Sequence of chain 6.B:
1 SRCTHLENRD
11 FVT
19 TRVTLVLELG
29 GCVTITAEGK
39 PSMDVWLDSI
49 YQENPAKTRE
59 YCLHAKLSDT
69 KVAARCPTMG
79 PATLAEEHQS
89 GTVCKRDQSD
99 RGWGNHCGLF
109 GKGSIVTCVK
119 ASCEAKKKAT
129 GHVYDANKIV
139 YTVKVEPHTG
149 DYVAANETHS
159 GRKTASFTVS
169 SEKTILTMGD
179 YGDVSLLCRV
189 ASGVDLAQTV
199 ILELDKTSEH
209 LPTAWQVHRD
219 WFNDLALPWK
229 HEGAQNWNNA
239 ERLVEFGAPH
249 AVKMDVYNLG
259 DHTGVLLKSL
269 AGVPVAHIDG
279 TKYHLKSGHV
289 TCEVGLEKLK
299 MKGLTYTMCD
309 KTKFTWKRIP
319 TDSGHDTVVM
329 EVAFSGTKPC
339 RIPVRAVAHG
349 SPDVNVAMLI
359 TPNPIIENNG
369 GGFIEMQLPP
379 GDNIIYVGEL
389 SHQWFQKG

A protein and the small-molecule ligand that binds it are described below.
Small molecule (SMILES): CC(=O)N[C@@H]1[C@@H](O)[C@H](O)[C@@H](CO)O[C@H]1O

Binding-site contacts:
Ligand atom C6 contacts residue HIS104 of chain 6.B at 3.7 Å.
Ligand atom O7 contacts residue HIS104 of chain 6.B at 4.2 Å.
Ligand atom O5 contacts residue ASN154 of chain 58.B at 2.4 Å (h-bond).
Ligand atom C5 contacts residue HIS104 of chain 6.B at 3.3 Å.
Ligand atom C7 contacts residue GLU155 of chain 58.B at 4.1 Å.
Ligand atom N2 contacts residue ASN154 of chain 58.B at 2.9 Å (h-bond).
Ligand atom C5 contacts residue ASN154 of chain 58.B at 3.7 Å.
Ligand atom C4 contacts residue ASN154 of chain 58.B at 4.2 Å.
Ligand atom O7 contacts residue GLU155 of chain 58.B at 3.8 Å.
Ligand atom C1 contacts residue HIS104 of chain 6.B at 3.2 Å.
Ligand atom C2 contacts residue HIS104 of chain 6.B at 4.4 Å.
Ligand atom O5 contacts residue HIS104 of chain 6.B at 3.2 Å (h-bond).
Ligand atom C1 contacts residue ASN154 of chain 58.B at 1.4 Å.
Ligand atom O7 contacts residue ASN154 of chain 58.B at 3.1 Å (h-bond).
Ligand atom O6 contacts residue HIS104 of chain 6.B at 2.9 Å.
Ligand atom C8 contacts residue ASN154 of chain 58.B at 3.8 Å.
Ligand atom C8 contacts residue GLU155 of chain 58.B at 3.8 Å.
Ligand atom C3 contacts residue ASN154 of chain 58.B at 3.8 Å.
Ligand atom C2 contacts residue ASN154 of chain 58.B at 2.4 Å.
Ligand atom C7 contacts residue ASN154 of chain 58.B at 3.3 Å.

Sequence of chain 58.B:
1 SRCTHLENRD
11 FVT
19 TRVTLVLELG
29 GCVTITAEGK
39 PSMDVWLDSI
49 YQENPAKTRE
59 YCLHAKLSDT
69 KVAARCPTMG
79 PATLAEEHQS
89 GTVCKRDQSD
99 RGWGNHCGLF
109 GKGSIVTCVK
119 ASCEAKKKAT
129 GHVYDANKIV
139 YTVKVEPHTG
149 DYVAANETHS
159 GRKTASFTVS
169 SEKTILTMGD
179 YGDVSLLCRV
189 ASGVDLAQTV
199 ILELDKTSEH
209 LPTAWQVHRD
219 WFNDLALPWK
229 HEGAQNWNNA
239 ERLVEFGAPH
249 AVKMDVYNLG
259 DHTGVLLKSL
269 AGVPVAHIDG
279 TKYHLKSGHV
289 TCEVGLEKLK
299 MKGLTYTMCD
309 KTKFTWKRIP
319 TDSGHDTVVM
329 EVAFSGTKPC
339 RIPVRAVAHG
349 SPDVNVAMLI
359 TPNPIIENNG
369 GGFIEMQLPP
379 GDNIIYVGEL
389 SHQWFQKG